Sequence of chain 1.A:
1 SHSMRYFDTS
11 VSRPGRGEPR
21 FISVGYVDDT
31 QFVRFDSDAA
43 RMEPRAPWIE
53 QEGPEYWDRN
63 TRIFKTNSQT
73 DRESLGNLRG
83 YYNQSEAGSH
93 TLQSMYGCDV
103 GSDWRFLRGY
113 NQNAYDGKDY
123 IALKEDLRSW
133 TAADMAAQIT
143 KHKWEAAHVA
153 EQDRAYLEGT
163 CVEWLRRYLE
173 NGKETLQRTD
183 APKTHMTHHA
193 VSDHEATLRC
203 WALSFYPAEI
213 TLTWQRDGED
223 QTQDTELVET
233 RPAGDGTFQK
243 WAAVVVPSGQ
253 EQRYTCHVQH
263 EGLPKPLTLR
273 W

Binding-site contacts:
Ligand atom OD1 contacts residue TYR158 of chain 1.A at 3.4 Å.
Ligand atom OXT contacts residue THR142 of chain 1.A at 2.6 Å (h-bond).
Ligand atom N contacts residue ASN69 of chain 1.A at 2.7 Å (h-bond).
Ligand atom CG contacts residue SER76 of chain 1.A at 3.1 Å.
Ligand atom O contacts residue THR72 of chain 1.A at 3.0 Å (h-bond).
Ligand atom N contacts residue TYR98 of chain 1.A at 3.1 Å (h-bond).
Ligand atom N contacts residue TYR6 of chain 1.A at 2.6 Å (h-bond).
Ligand atom C contacts residue SER76 of chain 1.A at 3.5 Å.
Ligand atom O contacts residue ASN79 of chain 1.A at 2.8 Å (h-bond).
Ligand atom CG contacts residue TYR158 of chain 1.A at 3.5 Å (hydrophobic).
Ligand atom OE1 contacts residue TYR58 of chain 1.A at 3.5 Å.
Ligand atom CD contacts residue ARG61 of chain 1.A at 2.8 Å.
Ligand atom CD2 contacts residue TYR6 of chain 1.A at 3.3 Å (hydrophobic).
Ligand atom OXT contacts residue TYR83 of chain 1.A at 2.9 Å (h-bond).
Ligand atom OE2 contacts residue ARG61 of chain 1.A at 2.6 Å (salt-bridge).
Ligand atom N contacts residue ASN62 of chain 1.A at 3.2 Å (h-bond).
Ligand atom CB contacts residue TRP166 of chain 1.A at 3.5 Å (hydrophobic).
Ligand atom O contacts residue TYR158 of chain 1.A at 2.5 Å (h-bond).
Ligand atom CA contacts residue TYR6 of chain 1.A at 3.2 Å (hydrophobic).
Ligand atom O contacts residue ASN69 of chain 1.A at 2.9 Å (h-bond).
Ligand atom CB contacts residue ASN69 of chain 1.A at 3.5 Å.
Ligand atom CD1 contacts residue GLU75 of chain 1.A at 3.4 Å.
Ligand atom O contacts residue ILE65 of chain 1.A at 3.4 Å.
Ligand atom ND2 contacts residue ASP155 of chain 1.A at 3.5 Å (salt-bridge).
Ligand atom CG2 contacts residue TRP146 of chain 1.A at 3.1 Å (hydrophobic).
Ligand atom OE1 contacts residue ARG61 of chain 1.A at 2.4 Å (salt-bridge).
Ligand atom CG contacts residue ASN69 of chain 1.A at 3.2 Å.
Ligand atom O contacts residue TYR6 of chain 1.A at 3.4 Å.
Ligand atom CD1 contacts residue ASN62 of chain 1.A at 3.3 Å.
Ligand atom CB contacts residue SER76 of chain 1.A at 3.2 Å.
Ligand atom N contacts residue TYR170 of chain 1.A at 3.3 Å (h-bond).
Ligand atom O contacts residue TRP146 of chain 1.A at 3.0 Å (h-bond).
Ligand atom C contacts residue TYR6 of chain 1.A at 3.3 Å (hydrophobic).
Ligand atom OE1 contacts residue ASN62 of chain 1.A at 3.1 Å (h-bond).
Ligand atom N contacts residue SER76 of chain 1.A at 2.6 Å (h-bond).
Ligand atom CA contacts residue SER76 of chain 1.A at 3.5 Å.
Ligand atom N contacts residue TYR6 of chain 1.A at 3.5 Å (h-bond).
Ligand atom NZ contacts residue ASP8 of chain 1.A at 3.3 Å (salt-bridge).
Ligand atom O contacts residue THR72 of chain 1.A at 3.4 Å.
Ligand atom O contacts residue TYR83 of chain 1.A at 3.3 Å (h-bond).

The small molecule below binds the protein below.
Small molecule (SMILES): CC[C@H](C)[C@H](NC(=O)[C@H](CCSC)NC(=O)[C@H](CCCCN)NC(=O)[C@H](CCCN=C(N)N)NC(=O)[C@H](CC(N)=O)NC(=O)[C@H](CC(C)C)NC(=O)[C@@H](N)CCC(=O)O)C(=O)N[C@@H](Cc1ccc(O)cc1)C(=O)N[C@@H](CCSC)C(=O)O